A protein and the small-molecule ligand that binds it are described below.
Small molecule (SMILES): CC(C)(O)CC(=O)NCCn1ccc2ncnc(Nc3ccc(Oc4cccc(C(F)(F)F)c4)c(Cl)c3)c21

Binding-site contacts:
Ligand atom C1 contacts residue LEU151 of chain 1.C at 3.6 Å (hydrophobic).
Ligand atom C13 contacts residue LYS52 of chain 1.C at 3.5 Å.
Ligand atom C22 contacts residue SER82 of chain 1.C at 3.6 Å.
Ligand atom C1 contacts residue ALA50 of chain 1.C at 3.6 Å (hydrophobic).
Ligand atom O1 contacts residue LYS52 of chain 1.C at 3.3 Å.
Ligand atom C3 contacts residue LEU151 of chain 1.C at 3.6 Å (hydrophobic).
Ligand atom C18 contacts residue ASP162 of chain 1.C at 3.1 Å.
Ligand atom C5 contacts residue MET100 of chain 1.C at 3.1 Å (hydrophobic).
Ligand atom CL contacts residue LEU95 of chain 1.C at 3.4 Å.
Ligand atom N contacts residue LEU151 of chain 1.C at 3.6 Å.
Ligand atom CL contacts residue ALA50 of chain 1.C at 3.5 Å.
Ligand atom C contacts residue GLN98 of chain 1.C at 3.6 Å.
Ligand atom O2 contacts residue GLY26 of chain 1.C at 3.5 Å.
Ligand atom C17 contacts residue ASP162 of chain 1.C at 3.6 Å.
Ligand atom C contacts residue LEU151 of chain 1.C at 3.2 Å (hydrophobic).
Ligand atom O contacts residue VAL33 of chain 1.C at 3.5 Å.
Ligand atom C14 contacts residue LYS52 of chain 1.C at 3.7 Å.
Ligand atom F2 contacts residue THR97 of chain 1.C at 3.3 Å.
Ligand atom C14 contacts residue ASP162 of chain 1.C at 3.2 Å.
Ligand atom N1 contacts residue THR97 of chain 1.C at 3.6 Å.
Ligand atom F contacts residue SER82 of chain 1.C at 2.7 Å.
Ligand atom C20 contacts residue THR161 of chain 1.C at 3.5 Å.
Ligand atom N contacts residue MET100 of chain 1.C at 3.0 Å (h-bond).
Ligand atom C2 contacts residue LEU151 of chain 1.C at 3.6 Å (hydrophobic).
Ligand atom N1 contacts residue ALA50 of chain 1.C at 3.5 Å.
Ligand atom C12 contacts residue LYS52 of chain 1.C at 3.7 Å.
Ligand atom C5 contacts residue LEU99 of chain 1.C at 3.4 Å (hydrophobic).
Ligand atom C2 contacts residue LEU99 of chain 1.C at 3.7 Å (hydrophobic).
Ligand atom N1 contacts residue LEU151 of chain 1.C at 3.3 Å.
Ligand atom C22 contacts residue THR161 of chain 1.C at 3.5 Å.
Ligand atom F2 contacts residue LEU84 of chain 1.C at 3.1 Å.
Ligand atom F1 contacts residue THR161 of chain 1.C at 2.6 Å.
Ligand atom F2 contacts residue SER82 of chain 1.C at 3.7 Å.
Ligand atom C2 contacts residue MET100 of chain 1.C at 3.6 Å (hydrophobic).
Ligand atom F2 contacts residue ARG83 of chain 1.C at 3.5 Å.
Ligand atom CL contacts residue LYS52 of chain 1.C at 3.6 Å.
Ligand atom C21 contacts residue THR161 of chain 1.C at 3.4 Å.
Ligand atom F contacts residue PHE163 of chain 1.C at 3.1 Å.
Ligand atom F1 contacts residue SER82 of chain 1.C at 2.5 Å.
Ligand atom C6 contacts residue LEU25 of chain 1.C at 3.6 Å (hydrophobic).

Sequence of chain 1.C:
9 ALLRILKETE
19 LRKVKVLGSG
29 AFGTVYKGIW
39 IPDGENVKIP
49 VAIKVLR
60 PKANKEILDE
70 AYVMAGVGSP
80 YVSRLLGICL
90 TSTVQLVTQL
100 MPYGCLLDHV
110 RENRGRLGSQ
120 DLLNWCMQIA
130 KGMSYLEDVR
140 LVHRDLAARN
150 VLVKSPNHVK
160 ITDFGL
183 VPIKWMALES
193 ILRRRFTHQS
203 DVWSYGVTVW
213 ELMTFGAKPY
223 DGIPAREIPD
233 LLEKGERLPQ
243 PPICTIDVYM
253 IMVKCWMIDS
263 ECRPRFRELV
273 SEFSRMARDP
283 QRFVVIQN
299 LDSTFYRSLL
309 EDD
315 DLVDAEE